Sequence of chain 1.A:
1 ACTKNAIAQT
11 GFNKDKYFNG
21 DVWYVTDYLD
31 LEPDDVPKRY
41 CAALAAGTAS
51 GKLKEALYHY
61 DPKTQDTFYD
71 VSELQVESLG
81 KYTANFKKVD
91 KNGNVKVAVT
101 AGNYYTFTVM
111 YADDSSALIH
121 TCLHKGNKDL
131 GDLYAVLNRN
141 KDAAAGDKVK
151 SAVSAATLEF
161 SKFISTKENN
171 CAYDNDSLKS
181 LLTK

Binding-site contacts:
Ligand atom CA contacts residue GLY131 of chain 1.A at 4.3 Å.
Ligand atom SD contacts residue HEM1 of chain 1.B at 2.3 Å.
Ligand atom CB contacts residue HEM1 of chain 1.B at 4.4 Å.
Ligand atom CB contacts residue LEU133 of chain 1.A at 4.3 Å (hydrophobic).
Ligand atom N contacts residue LEU123 of chain 1.A at 4.4 Å.
Ligand atom CG contacts residue HEM1 of chain 1.B at 3.1 Å.
Ligand atom C contacts residue ASP30 of chain 1.A at 4.4 Å.
Ligand atom N contacts residue LEU130 of chain 1.A at 4.1 Å.
Ligand atom SD contacts residue LEU123 of chain 1.A at 4.2 Å.
Ligand atom N contacts residue GLY131 of chain 1.A at 2.8 Å (h-bond).
Ligand atom CB contacts residue ASP30 of chain 1.A at 4.5 Å.
Ligand atom OXT contacts residue GLY131 of chain 1.A at 3.5 Å (h-bond).
Ligand atom C contacts residue LEU130 of chain 1.A at 3.8 Å (hydrophobic).
Ligand atom CG contacts residue LEU133 of chain 1.A at 4.3 Å (hydrophobic).
Ligand atom SD contacts residue LEU133 of chain 1.A at 4.4 Å.
Ligand atom SD contacts residue HIS59 of chain 1.A at 4.4 Å.
Ligand atom O contacts residue ASP30 of chain 1.A at 4.1 Å.
Ligand atom O contacts residue LEU130 of chain 1.A at 4.2 Å.
Ligand atom OXT contacts residue LEU130 of chain 1.A at 3.3 Å.

The small molecule below binds the protein below.
Small molecule (SMILES): N[C@@H](CCS)C(=O)O